This protein binds this small molecule.
Small molecule (SMILES): CC(C)CC(=O)N[C@H](C(=O)N[C@H](C(=O)N[C@@H](CC(C)C)[C@@H](O)CC(=O)N[C@@H](C)C(=O)N[C@@H](CC(C)C)[C@@H](O)CC(=O)O)C(C)C)C(C)C

Binding-site contacts:
Ligand atom CH contacts residue ASP32 of chain 1.I at 3.2 Å.
Ligand atom CB contacts residue THR223 of chain 1.I at 3.4 Å.
Ligand atom CB contacts residue ASP80 of chain 1.I at 3.4 Å.
Ligand atom CM contacts residue ASP220 of chain 1.I at 3.4 Å.
Ligand atom OH contacts residue GLY222 of chain 1.I at 3.5 Å (h-bond).
Ligand atom CG1 contacts residue TYR227 of chain 1.I at 3.5 Å (hydrophobic).
Ligand atom CG2 contacts residue THR224 of chain 1.I at 3.6 Å.
Ligand atom OH contacts residue ASP220 of chain 1.I at 2.5 Å (salt-bridge).
Ligand atom CH contacts residue ASP220 of chain 1.I at 3.5 Å.
Ligand atom CG2 contacts residue TYR285 of chain 1.I at 3.5 Å (hydrophobic).
Ligand atom O contacts residue GLY34 of chain 1.I at 3.5 Å (h-bond).
Ligand atom CB contacts residue GLY222 of chain 1.I at 3.3 Å.
Ligand atom CA contacts residue ASP80 of chain 1.I at 3.3 Å.
Ligand atom CA contacts residue THR224 of chain 1.I at 3.5 Å.
Ligand atom O contacts residue THR223 of chain 1.I at 3.3 Å.
Ligand atom CD1 contacts residue ASP301 of chain 1.I at 3.4 Å.
Ligand atom C contacts residue ASP80 of chain 1.I at 3.6 Å.
Ligand atom O contacts residue TYR78 of chain 1.I at 3.3 Å.
Ligand atom N contacts residue THR224 of chain 1.I at 2.9 Å (h-bond).
Ligand atom CM contacts residue GLY34 of chain 1.I at 3.6 Å.
Ligand atom CD1 contacts residue GLY222 of chain 1.I at 3.6 Å.
Ligand atom CA contacts residue THR223 of chain 1.I at 3.5 Å.
Ligand atom O contacts residue THR224 of chain 1.I at 3.0 Å (h-bond).
Ligand atom CD2 contacts residue TYR78 of chain 1.I at 3.6 Å (hydrophobic).
Ligand atom N contacts residue GLY34 of chain 1.I at 2.8 Å (h-bond).
Ligand atom CB contacts residue ASP32 of chain 1.I at 3.4 Å.
Ligand atom N contacts residue ASP80 of chain 1.I at 2.9 Å (salt-bridge).
Ligand atom CG2 contacts residue ILE303 of chain 1.I at 3.6 Å (hydrophobic).
Ligand atom CD1 contacts residue GOL1 of chain 1.KA at 3.6 Å.
Ligand atom O contacts residue ASP80 of chain 1.I at 3.1 Å (salt-bridge).
Ligand atom O contacts residue GLY79 of chain 1.I at 3.1 Å (h-bond).
Ligand atom OH contacts residue ASP32 of chain 1.I at 2.5 Å (salt-bridge).
Ligand atom CA contacts residue GLY34 of chain 1.I at 3.7 Å.
Ligand atom O contacts residue GLY79 of chain 1.I at 2.8 Å (h-bond).
Ligand atom CG2 contacts residue THR223 of chain 1.I at 3.6 Å.
Ligand atom N contacts residue GLY222 of chain 1.I at 3.0 Å (h-bond).
Ligand atom O contacts residue TYR78 of chain 1.I at 3.5 Å.
Ligand atom CG2 contacts residue GLY222 of chain 1.I at 3.6 Å.
Ligand atom CG contacts residue GLY222 of chain 1.I at 3.4 Å.
Ligand atom O contacts residue ASN125 of chain 1.I at 3.0 Å (h-bond).

Sequence of chain 1.I:
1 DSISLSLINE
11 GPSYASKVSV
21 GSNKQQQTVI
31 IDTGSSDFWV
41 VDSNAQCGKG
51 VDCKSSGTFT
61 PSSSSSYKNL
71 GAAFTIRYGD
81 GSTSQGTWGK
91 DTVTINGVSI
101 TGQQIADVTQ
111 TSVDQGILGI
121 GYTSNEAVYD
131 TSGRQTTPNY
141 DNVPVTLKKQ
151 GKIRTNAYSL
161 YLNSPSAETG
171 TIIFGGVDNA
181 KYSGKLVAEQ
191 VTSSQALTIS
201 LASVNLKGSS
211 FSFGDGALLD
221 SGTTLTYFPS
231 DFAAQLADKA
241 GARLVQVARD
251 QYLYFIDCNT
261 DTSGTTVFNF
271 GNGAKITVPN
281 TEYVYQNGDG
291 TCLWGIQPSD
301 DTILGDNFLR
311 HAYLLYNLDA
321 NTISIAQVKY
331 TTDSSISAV